Binding-site contacts:
Ligand atom N2 contacts residue ASN788 of chain 1.C at 2.9 Å (h-bond).
Ligand atom N2 contacts residue SER790 of chain 1.C at 4.3 Å.
Ligand atom C5 contacts residue ASN788 of chain 1.C at 3.5 Å.
Ligand atom O5 contacts residue SER790 of chain 1.C at 4.1 Å.
Ligand atom O7 contacts residue ASN788 of chain 1.C at 4.1 Å.
Ligand atom C3 contacts residue ASN788 of chain 1.C at 3.7 Å.
Ligand atom O6 contacts residue GLN791 of chain 1.C at 3.9 Å.
Ligand atom O5 contacts residue ASN788 of chain 1.C at 2.2 Å (h-bond).
Ligand atom O6 contacts residue ASN788 of chain 1.C at 4.5 Å.
Ligand atom C2 contacts residue SER790 of chain 1.C at 4.3 Å.
Ligand atom C7 contacts residue ASN788 of chain 1.C at 3.9 Å.
Ligand atom C1 contacts residue SER790 of chain 1.C at 3.3 Å.
Ligand atom C2 contacts residue ASN788 of chain 1.C at 2.4 Å.
Ligand atom C5 contacts residue GLN791 of chain 1.C at 3.9 Å.
Ligand atom C1 contacts residue ASN788 of chain 1.C at 1.4 Å.
Ligand atom O5 contacts residue GLN791 of chain 1.C at 4.4 Å.
Ligand atom C4 contacts residue ASN788 of chain 1.C at 4.1 Å.
Ligand atom C5 contacts residue SER790 of chain 1.C at 4.2 Å.
Ligand atom C6 contacts residue GLN791 of chain 1.C at 4.2 Å.

Sequence of chain 1.C:
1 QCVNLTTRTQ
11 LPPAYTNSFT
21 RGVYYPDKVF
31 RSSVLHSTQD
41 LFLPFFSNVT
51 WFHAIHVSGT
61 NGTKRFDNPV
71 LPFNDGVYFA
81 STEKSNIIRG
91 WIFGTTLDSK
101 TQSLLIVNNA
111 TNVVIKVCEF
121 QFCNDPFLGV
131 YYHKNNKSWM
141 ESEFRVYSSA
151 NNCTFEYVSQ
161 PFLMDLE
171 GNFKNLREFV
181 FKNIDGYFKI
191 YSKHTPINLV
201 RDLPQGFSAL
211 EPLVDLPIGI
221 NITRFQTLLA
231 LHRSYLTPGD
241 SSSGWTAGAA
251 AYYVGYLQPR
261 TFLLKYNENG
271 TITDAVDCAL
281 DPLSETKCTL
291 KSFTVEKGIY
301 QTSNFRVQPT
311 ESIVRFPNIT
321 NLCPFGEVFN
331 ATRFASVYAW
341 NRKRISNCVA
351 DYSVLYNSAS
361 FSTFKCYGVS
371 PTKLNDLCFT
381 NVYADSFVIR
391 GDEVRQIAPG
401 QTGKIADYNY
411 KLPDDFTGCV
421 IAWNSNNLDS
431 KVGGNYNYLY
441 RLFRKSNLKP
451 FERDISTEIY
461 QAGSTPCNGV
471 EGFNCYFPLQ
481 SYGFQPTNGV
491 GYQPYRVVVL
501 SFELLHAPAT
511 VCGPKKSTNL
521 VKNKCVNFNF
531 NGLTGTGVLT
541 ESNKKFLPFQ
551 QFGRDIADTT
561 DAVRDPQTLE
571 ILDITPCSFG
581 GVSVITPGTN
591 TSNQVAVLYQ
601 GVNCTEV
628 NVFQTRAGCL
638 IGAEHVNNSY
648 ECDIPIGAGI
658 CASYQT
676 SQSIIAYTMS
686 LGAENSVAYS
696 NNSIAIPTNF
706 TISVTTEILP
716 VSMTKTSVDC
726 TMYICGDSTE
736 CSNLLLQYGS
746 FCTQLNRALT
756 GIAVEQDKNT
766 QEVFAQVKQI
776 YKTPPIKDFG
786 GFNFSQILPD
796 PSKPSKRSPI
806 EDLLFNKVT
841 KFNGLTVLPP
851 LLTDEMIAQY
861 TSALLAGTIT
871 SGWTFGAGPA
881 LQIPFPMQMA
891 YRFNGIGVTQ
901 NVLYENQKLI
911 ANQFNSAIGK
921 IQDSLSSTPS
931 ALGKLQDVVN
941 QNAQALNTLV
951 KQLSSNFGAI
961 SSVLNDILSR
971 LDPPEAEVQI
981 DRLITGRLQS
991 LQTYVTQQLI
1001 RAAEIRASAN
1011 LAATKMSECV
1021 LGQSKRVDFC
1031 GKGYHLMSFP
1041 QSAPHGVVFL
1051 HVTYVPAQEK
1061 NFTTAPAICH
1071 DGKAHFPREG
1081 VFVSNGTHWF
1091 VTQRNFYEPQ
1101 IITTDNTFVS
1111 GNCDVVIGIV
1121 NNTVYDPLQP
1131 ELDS

This small molecule binds to this protein.
Small molecule (SMILES): CC(=O)N[C@H]1[C@H](O[C@H]2[C@H](O)[C@@H](NC(C)=O)CO[C@@H]2CO)O[C@H](CO)[C@@H](O)[C@@H]1O